Sequence of chain 1.A:
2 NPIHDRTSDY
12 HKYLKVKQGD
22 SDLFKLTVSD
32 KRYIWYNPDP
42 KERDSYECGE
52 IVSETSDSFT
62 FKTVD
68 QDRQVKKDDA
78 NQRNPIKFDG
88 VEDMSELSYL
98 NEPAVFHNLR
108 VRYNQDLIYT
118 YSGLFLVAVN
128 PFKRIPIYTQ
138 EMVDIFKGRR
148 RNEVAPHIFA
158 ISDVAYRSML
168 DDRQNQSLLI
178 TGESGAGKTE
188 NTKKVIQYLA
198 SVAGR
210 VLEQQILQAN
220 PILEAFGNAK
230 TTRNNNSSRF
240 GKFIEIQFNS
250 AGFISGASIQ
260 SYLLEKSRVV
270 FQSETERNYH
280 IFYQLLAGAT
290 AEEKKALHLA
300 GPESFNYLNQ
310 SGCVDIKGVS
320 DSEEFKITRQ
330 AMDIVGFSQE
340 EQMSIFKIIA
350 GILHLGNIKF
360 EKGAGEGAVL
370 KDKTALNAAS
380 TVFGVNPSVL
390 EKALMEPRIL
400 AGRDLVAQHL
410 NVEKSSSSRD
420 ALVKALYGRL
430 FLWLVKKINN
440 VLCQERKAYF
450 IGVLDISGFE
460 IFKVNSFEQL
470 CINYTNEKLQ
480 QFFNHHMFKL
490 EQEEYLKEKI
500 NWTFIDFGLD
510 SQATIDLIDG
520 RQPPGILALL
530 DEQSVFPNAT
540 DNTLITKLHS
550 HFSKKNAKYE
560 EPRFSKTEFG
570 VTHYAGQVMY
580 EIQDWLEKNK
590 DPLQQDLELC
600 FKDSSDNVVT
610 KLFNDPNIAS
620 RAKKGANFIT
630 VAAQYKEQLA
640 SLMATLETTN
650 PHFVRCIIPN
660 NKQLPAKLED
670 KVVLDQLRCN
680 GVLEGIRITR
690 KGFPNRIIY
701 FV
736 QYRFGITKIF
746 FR

Binding-site contacts:
Ligand atom C18 contacts residue TYR261 of chain 1.A at 3.5 Å (hydrophobic).
Ligand atom C8 contacts residue TYR261 of chain 1.A at 3.8 Å (hydrophobic).
Ligand atom C13 contacts residue CYS470 of chain 1.A at 3.5 Å (hydrophobic).
Ligand atom C2 contacts residue LEU262 of chain 1.A at 3.7 Å (hydrophobic).
Ligand atom C16 contacts residue LEU263 of chain 1.A at 3.8 Å (hydrophobic).
Ligand atom O2 contacts residue GLY240 of chain 1.A at 3.4 Å.
Ligand atom C6 contacts residue TYR261 of chain 1.A at 3.5 Å (hydrophobic).
Ligand atom C10 contacts residue TYR634 of chain 1.A at 3.6 Å (hydrophobic).
Ligand atom C2 contacts residue SER456 of chain 1.A at 3.2 Å.
Ligand atom N2 contacts residue LEU262 of chain 1.A at 3.8 Å.
Ligand atom C14 contacts residue CYS470 of chain 1.A at 3.6 Å (hydrophobic).
Ligand atom C3 contacts residue GLY240 of chain 1.A at 3.5 Å.
Ligand atom C17 contacts residue LEU263 of chain 1.A at 3.8 Å (hydrophobic).
Ligand atom C12 contacts residue LEU262 of chain 1.A at 3.5 Å (hydrophobic).
Ligand atom C18 contacts residue THR474 of chain 1.A at 3.7 Å.
Ligand atom O1 contacts residue PHE239 of chain 1.A at 3.6 Å.
Ligand atom O2 contacts residue ILE455 of chain 1.A at 3.9 Å.
Ligand atom C3 contacts residue LEU262 of chain 1.A at 3.4 Å (hydrophobic).
Ligand atom C18 contacts residue ILE455 of chain 1.A at 3.5 Å (hydrophobic).
Ligand atom C7 contacts residue TYR261 of chain 1.A at 3.5 Å (hydrophobic).
Ligand atom C1 contacts residue ILE471 of chain 1.A at 3.8 Å (hydrophobic).
Ligand atom O1 contacts residue LEU262 of chain 1.A at 2.6 Å (h-bond).
Ligand atom C9 contacts residue TYR634 of chain 1.A at 3.2 Å (hydrophobic).
Ligand atom C10 contacts residue TYR261 of chain 1.A at 3.6 Å (hydrophobic).
Ligand atom C6 contacts residue THR474 of chain 1.A at 3.8 Å.
Ligand atom C16 contacts residue GLU467 of chain 1.A at 3.6 Å.
Ligand atom C4 contacts residue GLY240 of chain 1.A at 3.7 Å.
Ligand atom C11 contacts residue LEU262 of chain 1.A at 3.4 Å (hydrophobic).
Ligand atom C13 contacts residue LEU262 of chain 1.A at 3.7 Å (hydrophobic).
Ligand atom O2 contacts residue SER456 of chain 1.A at 3.4 Å (h-bond).
Ligand atom C1 contacts residue LEU262 of chain 1.A at 3.2 Å (hydrophobic).
Ligand atom N1 contacts residue LEU262 of chain 1.A at 3.1 Å (h-bond).
Ligand atom C14 contacts residue LEU262 of chain 1.A at 3.7 Å (hydrophobic).
Ligand atom N2 contacts residue TYR634 of chain 1.A at 3.6 Å.
Ligand atom C2 contacts residue GLY240 of chain 1.A at 3.6 Å.
Ligand atom O1 contacts residue GLY240 of chain 1.A at 2.8 Å (h-bond).
Ligand atom C5 contacts residue TYR261 of chain 1.A at 3.4 Å (hydrophobic).
Ligand atom C17 contacts residue LEU262 of chain 1.A at 3.5 Å (hydrophobic).
Ligand atom C9 contacts residue TYR261 of chain 1.A at 3.9 Å (hydrophobic).
Ligand atom O1 contacts residue TYR261 of chain 1.A at 3.3 Å.

This small molecule binds to this protein.
Small molecule (SMILES): Cc1cccc2c1C(=O)[C@]1(O)CCN(c3ccccc3)C1=N2